A protein and the small-molecule ligand that binds it are described below.
Small molecule (SMILES): CC(C)(C)NC(=O)[C@@H]1C[C@@H]2CCCC[C@@H]2CN1C[C@@H](O)[C@H](Cc1ccccc1)NC(=O)[C@H](CC(N)=O)NC(=O)c1ccc2ccccc2n1

Sequence of chain 1.B:
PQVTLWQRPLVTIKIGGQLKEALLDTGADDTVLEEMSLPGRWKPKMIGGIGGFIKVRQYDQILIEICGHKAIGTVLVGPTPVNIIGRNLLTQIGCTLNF

Sequence of chain 1.A:
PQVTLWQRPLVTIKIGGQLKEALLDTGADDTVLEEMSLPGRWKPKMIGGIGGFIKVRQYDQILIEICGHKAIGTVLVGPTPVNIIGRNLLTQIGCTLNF

Binding-site contacts:
Ligand atom O contacts residue ALA28 of chain 1.A at 3.6 Å.
Ligand atom C81 contacts residue ASP25 of chain 1.A at 3.5 Å.
Ligand atom C61 contacts residue THR80 of chain 1.A at 3.4 Å.
Ligand atom OD1 contacts residue ASP29 of chain 1.A at 3.5 Å (salt-bridge).
Ligand atom C4 contacts residue ARG8 of chain 1.B at 3.2 Å.
Ligand atom C81 contacts residue GLY27 of chain 1.B at 3.4 Å.
Ligand atom C8 contacts residue GLY48 of chain 1.A at 3.1 Å.
Ligand atom ND2 contacts residue ASP30 of chain 1.A at 3.4 Å (salt-bridge).
Ligand atom CD2 contacts residue GLY27 of chain 1.A at 3.6 Å.
Ligand atom C22 contacts residue ILE47 of chain 1.B at 3.6 Å (hydrophobic).
Ligand atom C31 contacts residue GLY49 of chain 1.B at 3.6 Å.
Ligand atom C22 contacts residue GLY48 of chain 1.B at 3.1 Å.
Ligand atom O2 contacts residue GLY27 of chain 1.A at 3.2 Å (h-bond).
Ligand atom N1 contacts residue GLY48 of chain 1.A at 2.9 Å (h-bond).
Ligand atom O3 contacts residue ILE50 of chain 1.A at 3.5 Å.
Ligand atom C51 contacts residue ILE50 of chain 1.B at 3.7 Å (hydrophobic).
Ligand atom CB1 contacts residue ASP25 of chain 1.B at 3.3 Å.
Ligand atom OD1 contacts residue ASP30 of chain 1.A at 3.2 Å (salt-bridge).
Ligand atom CE2 contacts residue VAL82 of chain 1.B at 3.4 Å (hydrophobic).
Ligand atom ND2 contacts residue ILE47 of chain 1.A at 3.1 Å.
Ligand atom O contacts residue ASP29 of chain 1.A at 3.0 Å (salt-bridge).
Ligand atom C9 contacts residue ASP25 of chain 1.B at 3.7 Å.
Ligand atom OD1 contacts residue ALA28 of chain 1.A at 3.7 Å.
Ligand atom C8A contacts residue GLY48 of chain 1.A at 3.4 Å.
Ligand atom C7A contacts residue ILE84 of chain 1.A at 3.5 Å (hydrophobic).
Ligand atom N11 contacts residue GLY27 of chain 1.B at 3.5 Å (h-bond).
Ligand atom CM contacts residue GLY27 of chain 1.B at 3.2 Å.
Ligand atom O3 contacts residue GLY49 of chain 1.B at 3.6 Å.
Ligand atom C3 contacts residue ARG8 of chain 1.B at 3.6 Å.
Ligand atom O contacts residue GLY27 of chain 1.A at 3.7 Å.
Ligand atom C51 contacts residue PRO81 of chain 1.A at 3.4 Å (hydrophobic).
Ligand atom C41 contacts residue VAL82 of chain 1.A at 3.4 Å (hydrophobic).
Ligand atom N2 contacts residue GLY27 of chain 1.A at 3.3 Å (h-bond).
Ligand atom O2 contacts residue ASP25 of chain 1.A at 2.8 Å (salt-bridge).
Ligand atom C21 contacts residue GLY27 of chain 1.B at 3.5 Å.
Ligand atom O2 contacts residue ASP25 of chain 1.B at 2.8 Å (salt-bridge).
Ligand atom C9 contacts residue ASP25 of chain 1.A at 3.2 Å.
Ligand atom C3 contacts residue ASP29 of chain 1.A at 3.3 Å.
Ligand atom C61 contacts residue ILE50 of chain 1.B at 3.6 Å (hydrophobic).
Ligand atom N contacts residue GLY48 of chain 1.A at 3.3 Å (h-bond).